Binding-site contacts:
Ligand atom CAF contacts residue LYS762 of chain 1.C at 4.1 Å.
Ligand atom OAB contacts residue PRO532 of chain 1.B at 3.5 Å.
Ligand atom CAE contacts residue SER761 of chain 1.C at 3.4 Å.
Ligand atom SAP contacts residue LEU783 of chain 1.B at 4.1 Å.
Ligand atom FAC contacts residue LYS762 of chain 1.C at 3.5 Å.
Ligand atom CAE contacts residue LYS762 of chain 1.C at 4.0 Å.
Ligand atom NAJ contacts residue LEU783 of chain 1.B at 3.5 Å.
Ligand atom CAG contacts residue GLN786 of chain 1.B at 3.2 Å.
Ligand atom FAC contacts residue MET534 of chain 1.C at 3.9 Å.
Ligand atom CAN contacts residue GLN786 of chain 1.B at 3.5 Å.
Ligand atom CAG contacts residue PHE533 of chain 1.B at 3.2 Å (hydrophobic).
Ligand atom CAH contacts residue SER761 of chain 1.C at 3.6 Å.
Ligand atom CAG contacts residue MET534 of chain 1.B at 3.9 Å (hydrophobic).
Ligand atom CAI contacts residue PRO532 of chain 1.B at 3.4 Å (hydrophobic).
Ligand atom CAL contacts residue PRO532 of chain 1.B at 3.9 Å (hydrophobic).
Ligand atom CAK contacts residue LYS762 of chain 1.C at 3.4 Å.
Ligand atom CAD contacts residue SER761 of chain 1.C at 3.9 Å.
Ligand atom CAF contacts residue PRO532 of chain 1.C at 3.5 Å (hydrophobic).
Ligand atom FAC contacts residue PRO532 of chain 1.C at 3.3 Å.
Ligand atom CAD contacts residue LYS762 of chain 1.C at 3.3 Å.
Ligand atom CAK contacts residue THR535 of chain 1.C at 4.2 Å.
Ligand atom FAC contacts residue GLY763 of chain 1.C at 3.5 Å.
Ligand atom NAJ contacts residue ILE782 of chain 1.B at 4.1 Å.
Ligand atom OAB contacts residue LYS531 of chain 1.B at 3.3 Å.
Ligand atom CAE contacts residue THR535 of chain 1.B at 3.6 Å.
Ligand atom NAJ contacts residue PRO532 of chain 1.B at 3.0 Å (h-bond).
Ligand atom CAD contacts residue THR535 of chain 1.B at 3.6 Å.
Ligand atom OAA contacts residue ILE519 of chain 1.C at 3.5 Å (h-bond).
Ligand atom OAA contacts residue LEU783 of chain 1.B at 3.9 Å.
Ligand atom CAF contacts residue GLY763 of chain 1.C at 4.1 Å.
Ligand atom CAK contacts residue PRO532 of chain 1.C at 3.8 Å (hydrophobic).
Ligand atom CAL contacts residue SER761 of chain 1.C at 4.1 Å.
Ligand atom FAC contacts residue THR535 of chain 1.C at 3.2 Å.
Ligand atom CAK contacts residue GLY763 of chain 1.C at 3.9 Å.
Ligand atom NAO contacts residue SER761 of chain 1.C at 4.1 Å.
Ligand atom NAO contacts residue PRO532 of chain 1.B at 3.4 Å (h-bond).
Ligand atom CAH contacts residue GLN786 of chain 1.B at 3.2 Å.
Ligand atom CAG contacts residue PRO532 of chain 1.B at 3.7 Å (hydrophobic).
Ligand atom SAP contacts residue PRO532 of chain 1.B at 4.0 Å.
Ligand atom CAN contacts residue PRO532 of chain 1.B at 3.6 Å (hydrophobic).

Sequence of chain 1.C:
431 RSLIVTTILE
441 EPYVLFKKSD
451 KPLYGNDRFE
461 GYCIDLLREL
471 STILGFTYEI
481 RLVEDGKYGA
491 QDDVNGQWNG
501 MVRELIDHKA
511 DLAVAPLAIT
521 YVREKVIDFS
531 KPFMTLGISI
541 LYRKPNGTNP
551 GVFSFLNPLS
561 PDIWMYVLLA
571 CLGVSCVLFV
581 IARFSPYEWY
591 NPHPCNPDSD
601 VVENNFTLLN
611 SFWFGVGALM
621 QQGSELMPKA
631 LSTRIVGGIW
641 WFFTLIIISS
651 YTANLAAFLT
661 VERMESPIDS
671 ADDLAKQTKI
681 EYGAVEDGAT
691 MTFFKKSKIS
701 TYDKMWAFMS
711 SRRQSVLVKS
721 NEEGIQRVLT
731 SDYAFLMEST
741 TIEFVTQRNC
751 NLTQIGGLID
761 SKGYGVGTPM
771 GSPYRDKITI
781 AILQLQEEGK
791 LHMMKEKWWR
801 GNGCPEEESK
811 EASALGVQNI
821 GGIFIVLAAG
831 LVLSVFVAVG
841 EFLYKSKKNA

A protein and the small-molecule ligand that binds it are described below.
Small molecule (SMILES): O=S1(=O)NCN(C2CC2)c2ccc(F)cc21

Sequence of chain 1.B:
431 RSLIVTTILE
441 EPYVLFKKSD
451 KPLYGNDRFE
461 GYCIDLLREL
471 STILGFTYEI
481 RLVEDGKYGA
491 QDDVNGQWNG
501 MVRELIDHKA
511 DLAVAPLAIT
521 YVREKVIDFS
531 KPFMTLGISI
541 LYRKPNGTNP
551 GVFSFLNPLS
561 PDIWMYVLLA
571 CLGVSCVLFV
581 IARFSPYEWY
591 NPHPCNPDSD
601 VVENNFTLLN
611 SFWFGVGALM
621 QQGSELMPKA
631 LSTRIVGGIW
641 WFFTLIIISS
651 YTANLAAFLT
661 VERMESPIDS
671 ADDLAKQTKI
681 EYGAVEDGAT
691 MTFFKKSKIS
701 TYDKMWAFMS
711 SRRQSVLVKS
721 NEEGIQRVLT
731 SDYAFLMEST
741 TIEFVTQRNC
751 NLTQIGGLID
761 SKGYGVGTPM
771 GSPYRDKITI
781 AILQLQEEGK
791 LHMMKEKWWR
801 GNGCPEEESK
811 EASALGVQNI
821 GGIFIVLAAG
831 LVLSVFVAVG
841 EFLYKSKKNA